Sequence of chain 2.A:
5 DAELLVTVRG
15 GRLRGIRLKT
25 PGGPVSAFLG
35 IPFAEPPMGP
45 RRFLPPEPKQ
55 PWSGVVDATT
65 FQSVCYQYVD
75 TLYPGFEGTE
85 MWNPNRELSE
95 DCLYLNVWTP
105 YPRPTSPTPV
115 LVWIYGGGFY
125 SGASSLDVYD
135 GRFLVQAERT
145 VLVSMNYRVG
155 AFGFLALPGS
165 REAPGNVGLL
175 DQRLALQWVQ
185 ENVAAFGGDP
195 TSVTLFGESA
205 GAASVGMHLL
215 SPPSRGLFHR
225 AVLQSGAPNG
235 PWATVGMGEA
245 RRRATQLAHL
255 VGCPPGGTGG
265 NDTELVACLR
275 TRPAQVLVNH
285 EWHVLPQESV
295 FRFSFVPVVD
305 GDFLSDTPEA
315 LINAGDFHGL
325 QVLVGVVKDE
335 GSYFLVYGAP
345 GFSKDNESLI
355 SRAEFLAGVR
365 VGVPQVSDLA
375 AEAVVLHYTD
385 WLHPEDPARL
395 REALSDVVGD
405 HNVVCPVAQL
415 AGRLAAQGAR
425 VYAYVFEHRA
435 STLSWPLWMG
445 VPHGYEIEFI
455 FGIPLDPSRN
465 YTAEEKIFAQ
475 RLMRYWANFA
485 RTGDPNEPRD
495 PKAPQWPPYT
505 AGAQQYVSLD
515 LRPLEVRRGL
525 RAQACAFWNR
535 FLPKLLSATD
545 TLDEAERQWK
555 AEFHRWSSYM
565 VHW

Binding-site contacts:
Ligand atom C5 contacts residue TRP86 of chain 2.A at 3.8 Å (hydrophobic).
Ligand atom C10 contacts residue HIS447 of chain 2.A at 3.5 Å.
Ligand atom C13 contacts residue TRP86 of chain 2.A at 3.6 Å (hydrophobic).
Ligand atom C15 contacts residue TRP86 of chain 2.A at 3.5 Å (hydrophobic).
Ligand atom C14 contacts residue TYR337 of chain 2.A at 3.8 Å (hydrophobic).
Ligand atom C3 contacts residue HIS447 of chain 2.A at 3.6 Å.
Ligand atom O1 contacts residue SER203 of chain 2.A at 2.3 Å (h-bond).
Ligand atom C17 contacts residue TRP439 of chain 2.A at 3.3 Å (hydrophobic).
Ligand atom C7 contacts residue HIS447 of chain 2.A at 3.7 Å.
Ligand atom N1 contacts residue TYR337 of chain 2.A at 3.9 Å.
Ligand atom C10 contacts residue SER203 of chain 2.A at 3.1 Å.
Ligand atom C9 contacts residue GLY121 of chain 2.A at 3.6 Å.
Ligand atom CL1 contacts residue TYR337 of chain 2.A at 3.3 Å.
Ligand atom C2 contacts residue TYR449 of chain 2.A at 3.8 Å (hydrophobic).
Ligand atom O1 contacts residue GLY122 of chain 2.A at 3.0 Å (h-bond).
Ligand atom C14 contacts residue TRP86 of chain 2.A at 3.6 Å (hydrophobic).
Ligand atom C12 contacts residue TRP86 of chain 2.A at 3.6 Å (hydrophobic).
Ligand atom C15 contacts residue TYR337 of chain 2.A at 3.6 Å (hydrophobic).
Ligand atom C18 contacts residue TYR337 of chain 2.A at 3.5 Å (hydrophobic).
Ligand atom C7 contacts residue GLY121 of chain 2.A at 3.9 Å.
Ligand atom C2 contacts residue HIS447 of chain 2.A at 3.4 Å.
Ligand atom C8 contacts residue GLY121 of chain 2.A at 3.6 Å.
Ligand atom C6 contacts residue GLU202 of chain 2.A at 3.9 Å.
Ligand atom N2 contacts residue TRP86 of chain 2.A at 3.7 Å.
Ligand atom C3 contacts residue TYR337 of chain 2.A at 3.6 Å (hydrophobic).
Ligand atom C4 contacts residue TRP86 of chain 2.A at 3.8 Å (hydrophobic).
Ligand atom C1 contacts residue TYR337 of chain 2.A at 3.5 Å (hydrophobic).
Ligand atom C4 contacts residue HIS447 of chain 2.A at 3.8 Å.
Ligand atom C17 contacts residue TYR337 of chain 2.A at 3.5 Å (hydrophobic).
Ligand atom C5 contacts residue HIS447 of chain 2.A at 3.8 Å.
Ligand atom C3 contacts residue TRP86 of chain 2.A at 3.7 Å (hydrophobic).
Ligand atom C16 contacts residue TRP86 of chain 2.A at 3.9 Å (hydrophobic).
Ligand atom N1 contacts residue HIS447 of chain 2.A at 2.8 Å (h-bond).
Ligand atom C7 contacts residue SER203 of chain 2.A at 3.4 Å.
Ligand atom O1 contacts residue GLY121 of chain 2.A at 3.6 Å (h-bond).
Ligand atom C16 contacts residue TYR337 of chain 2.A at 3.6 Å (hydrophobic).
Ligand atom C10 contacts residue PHE338 of chain 2.A at 3.9 Å (hydrophobic).
Ligand atom CL1 contacts residue TRP439 of chain 2.A at 3.4 Å.
Ligand atom C2 contacts residue TYR337 of chain 2.A at 3.5 Å (hydrophobic).
Ligand atom N1 contacts residue TRP86 of chain 2.A at 3.6 Å.

A protein and the small-molecule ligand that binds it are described below.
Small molecule (SMILES): Nc1c2c(nc3cc(Cl)ccc13)C[C@H]1C=C(CCO)C[C@@H]2C1